Binding-site contacts:
Ligand atom C1 contacts residue VAL296 of chain 1.A at 3.5 Å (hydrophobic).
Ligand atom O6 contacts residue ASN297 of chain 1.A at 3.6 Å (h-bond).
Ligand atom C1 contacts residue ASN284 of chain 1.A at 1.4 Å.
Ligand atom C1 contacts residue ASN297 of chain 1.A at 4.3 Å.
Ligand atom C8 contacts residue LYS298 of chain 1.A at 3.9 Å.
Ligand atom N2 contacts residue ASN284 of chain 1.A at 2.9 Å (h-bond).
Ligand atom O5 contacts residue ASN284 of chain 1.A at 2.4 Å (h-bond).
Ligand atom C5 contacts residue VAL296 of chain 1.A at 4.5 Å (hydrophobic).
Ligand atom O6 contacts residue ASN284 of chain 1.A at 4.5 Å.
Ligand atom C4 contacts residue ASN284 of chain 1.A at 4.2 Å.
Ligand atom C2 contacts residue VAL296 of chain 1.A at 4.0 Å (hydrophobic).
Ligand atom C8 contacts residue VAL296 of chain 1.A at 4.2 Å (hydrophobic).
Ligand atom N2 contacts residue VAL296 of chain 1.A at 3.8 Å.
Ligand atom C7 contacts residue ASN284 of chain 1.A at 3.0 Å.
Ligand atom O7 contacts residue ASN284 of chain 1.A at 2.8 Å (h-bond).
Ligand atom C8 contacts residue GLU69 of chain 1.B at 3.8 Å.
Ligand atom O5 contacts residue ASN297 of chain 1.A at 3.9 Å.
Ligand atom C2 contacts residue ASN284 of chain 1.A at 2.4 Å.
Ligand atom O6 contacts residue GLU69 of chain 1.B at 4.1 Å.
Ligand atom C5 contacts residue ASN284 of chain 1.A at 3.7 Å.
Ligand atom C5 contacts residue ASN297 of chain 1.A at 4.0 Å.
Ligand atom O5 contacts residue VAL296 of chain 1.A at 4.4 Å.
Ligand atom C7 contacts residue VAL296 of chain 1.A at 4.4 Å (hydrophobic).
Ligand atom C6 contacts residue ASN297 of chain 1.A at 4.2 Å.
Ligand atom C8 contacts residue SER44 of chain 1.A at 3.5 Å.
Ligand atom C3 contacts residue ASN284 of chain 1.A at 3.8 Å.
Ligand atom C3 contacts residue VAL296 of chain 1.A at 4.1 Å (hydrophobic).
Ligand atom C8 contacts residue ASN284 of chain 1.A at 4.3 Å.

Sequence of chain 1.B:
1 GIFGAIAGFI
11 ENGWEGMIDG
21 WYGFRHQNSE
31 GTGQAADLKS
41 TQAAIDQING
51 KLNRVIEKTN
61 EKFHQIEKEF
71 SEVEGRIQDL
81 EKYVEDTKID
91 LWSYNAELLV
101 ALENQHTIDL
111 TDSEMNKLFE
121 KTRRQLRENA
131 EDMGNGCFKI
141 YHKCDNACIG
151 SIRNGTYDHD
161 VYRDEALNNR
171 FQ

Sequence of chain 1.A:
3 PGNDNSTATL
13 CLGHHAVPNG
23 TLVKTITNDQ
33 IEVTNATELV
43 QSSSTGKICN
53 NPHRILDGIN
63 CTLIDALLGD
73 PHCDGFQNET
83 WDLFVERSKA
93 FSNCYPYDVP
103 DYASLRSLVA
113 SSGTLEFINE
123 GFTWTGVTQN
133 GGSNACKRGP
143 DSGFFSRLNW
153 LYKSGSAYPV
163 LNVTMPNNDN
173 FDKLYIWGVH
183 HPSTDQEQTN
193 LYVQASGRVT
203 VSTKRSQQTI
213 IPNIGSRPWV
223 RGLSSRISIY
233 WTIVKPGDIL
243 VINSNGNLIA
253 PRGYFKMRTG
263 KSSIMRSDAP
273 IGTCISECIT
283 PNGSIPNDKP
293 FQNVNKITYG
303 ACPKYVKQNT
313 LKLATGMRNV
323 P

A small-molecule ligand and the protein it binds are described below.
Small molecule (SMILES): CC(=O)N[C@H]1[C@H](O[C@H]2[C@H](O)[C@@H](NC(C)=O)CO[C@@H]2CO)O[C@H](CO)[C@@H](O)[C@@H]1O